Sequence of chain 1.A:
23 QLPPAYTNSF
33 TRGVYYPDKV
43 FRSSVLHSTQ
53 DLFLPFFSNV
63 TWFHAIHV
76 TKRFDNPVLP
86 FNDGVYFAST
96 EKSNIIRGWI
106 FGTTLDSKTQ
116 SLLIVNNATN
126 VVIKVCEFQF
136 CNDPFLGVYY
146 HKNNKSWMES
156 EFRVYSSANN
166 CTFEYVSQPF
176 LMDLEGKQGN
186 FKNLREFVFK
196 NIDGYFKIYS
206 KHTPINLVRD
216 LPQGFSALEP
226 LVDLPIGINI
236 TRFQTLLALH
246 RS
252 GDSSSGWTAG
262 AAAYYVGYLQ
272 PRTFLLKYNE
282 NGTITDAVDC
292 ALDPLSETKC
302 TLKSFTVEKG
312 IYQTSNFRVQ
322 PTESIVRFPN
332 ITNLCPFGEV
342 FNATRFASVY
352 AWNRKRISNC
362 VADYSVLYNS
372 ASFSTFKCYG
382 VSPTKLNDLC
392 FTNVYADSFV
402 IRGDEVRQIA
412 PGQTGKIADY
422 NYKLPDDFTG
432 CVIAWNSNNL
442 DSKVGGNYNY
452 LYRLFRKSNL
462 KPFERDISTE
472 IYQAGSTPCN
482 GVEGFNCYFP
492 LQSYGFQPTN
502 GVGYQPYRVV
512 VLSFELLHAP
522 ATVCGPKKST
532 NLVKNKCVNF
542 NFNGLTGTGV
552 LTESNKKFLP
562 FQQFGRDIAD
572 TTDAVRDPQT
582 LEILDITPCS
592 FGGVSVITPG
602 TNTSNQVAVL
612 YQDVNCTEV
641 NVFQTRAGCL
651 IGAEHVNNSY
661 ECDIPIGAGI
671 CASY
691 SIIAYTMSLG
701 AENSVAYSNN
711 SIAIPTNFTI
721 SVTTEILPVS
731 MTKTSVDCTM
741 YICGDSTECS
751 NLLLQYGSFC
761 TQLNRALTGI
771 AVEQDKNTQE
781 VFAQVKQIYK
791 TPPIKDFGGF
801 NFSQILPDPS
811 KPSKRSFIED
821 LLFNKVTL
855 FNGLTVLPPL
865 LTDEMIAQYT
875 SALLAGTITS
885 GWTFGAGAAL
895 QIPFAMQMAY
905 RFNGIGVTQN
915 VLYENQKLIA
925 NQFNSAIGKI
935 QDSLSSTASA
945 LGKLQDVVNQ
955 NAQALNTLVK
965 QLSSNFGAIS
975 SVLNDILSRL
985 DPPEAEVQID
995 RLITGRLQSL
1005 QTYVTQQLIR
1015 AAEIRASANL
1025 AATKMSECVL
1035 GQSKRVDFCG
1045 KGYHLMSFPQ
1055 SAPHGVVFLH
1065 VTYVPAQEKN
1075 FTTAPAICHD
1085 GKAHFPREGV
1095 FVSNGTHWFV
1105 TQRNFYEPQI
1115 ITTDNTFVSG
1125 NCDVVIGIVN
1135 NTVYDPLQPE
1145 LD

Binding-site contacts:
Ligand atom C6 contacts residue GLY339 of chain 1.A at 4.3 Å.
Ligand atom O6 contacts residue PHE342 of chain 1.A at 4.5 Å.
Ligand atom O5 contacts residue PHE342 of chain 1.A at 3.9 Å.
Ligand atom C6 contacts residue PHE342 of chain 1.A at 4.0 Å (hydrophobic).
Ligand atom C3 contacts residue ASN343 of chain 1.A at 3.9 Å.
Ligand atom O5 contacts residue GLY339 of chain 1.A at 4.3 Å.
Ligand atom C5 contacts residue GLY339 of chain 1.A at 4.2 Å.
Ligand atom C4 contacts residue ASN343 of chain 1.A at 4.3 Å.
Ligand atom C1 contacts residue ASN343 of chain 1.A at 1.4 Å.
Ligand atom N2 contacts residue ASN343 of chain 1.A at 3.0 Å (h-bond).
Ligand atom O6 contacts residue LEU368 of chain 1.A at 4.5 Å.
Ligand atom C5 contacts residue ASN343 of chain 1.A at 3.7 Å.
Ligand atom O6 contacts residue GLY339 of chain 1.A at 3.5 Å (h-bond).
Ligand atom O5 contacts residue ASN343 of chain 1.A at 2.4 Å (h-bond).
Ligand atom O6 contacts residue PHE338 of chain 1.A at 3.6 Å.
Ligand atom C7 contacts residue ASN343 of chain 1.A at 4.2 Å.
Ligand atom C2 contacts residue ASN343 of chain 1.A at 2.6 Å.

A small-molecule ligand and the protein it binds are described below.
Small molecule (SMILES): CC(=O)N[C@@H]1[C@@H](O)[C@H](O)[C@@H](CO)O[C@H]1O